Sequence of chain 1.B:
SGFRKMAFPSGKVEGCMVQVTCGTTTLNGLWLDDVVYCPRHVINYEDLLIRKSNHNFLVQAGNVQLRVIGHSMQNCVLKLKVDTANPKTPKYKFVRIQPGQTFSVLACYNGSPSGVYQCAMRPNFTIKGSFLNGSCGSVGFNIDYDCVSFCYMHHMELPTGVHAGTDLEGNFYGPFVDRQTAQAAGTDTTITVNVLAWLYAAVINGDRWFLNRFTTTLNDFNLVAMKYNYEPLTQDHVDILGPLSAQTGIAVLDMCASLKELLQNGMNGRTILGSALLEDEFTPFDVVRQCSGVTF

The protein below binds the small molecule below.
Small molecule (SMILES): NC(=O)c1ccc2cncc(NC(=O)Cc3cccc(Cl)c3)c2c1

Binding-site contacts:
Ligand atom CL contacts residue ASP187 of chain 1.A at 3.4 Å.
Ligand atom N1 contacts residue HIS163 of chain 1.A at 2.7 Å (h-bond).
Ligand atom C3 contacts residue LEU141 of chain 1.A at 3.6 Å (hydrophobic).
Ligand atom CL contacts residue HIS164 of chain 1.A at 3.9 Å.
Ligand atom C15 contacts residue HIS41 of chain 1.A at 3.7 Å.
Ligand atom O1 contacts residue MET165 of chain 1.A at 3.3 Å.
Ligand atom N1 contacts residue GLU166 of chain 1.A at 3.7 Å.
Ligand atom C14 contacts residue MET165 of chain 1.A at 3.7 Å (hydrophobic).
Ligand atom C contacts residue ASN142 of chain 1.A at 3.6 Å.
Ligand atom N contacts residue ASN142 of chain 1.A at 3.9 Å.
Ligand atom CL contacts residue MET165 of chain 1.A at 3.8 Å.
Ligand atom C2 contacts residue ASN142 of chain 1.A at 3.6 Å.
Ligand atom C15 contacts residue MET165 of chain 1.A at 3.7 Å (hydrophobic).
Ligand atom O1 contacts residue GLU166 of chain 1.A at 3.1 Å (salt-bridge).
Ligand atom C6 contacts residue CYS145 of chain 1.A at 3.9 Å (hydrophobic).
Ligand atom C5 contacts residue HIS163 of chain 1.A at 3.8 Å.
Ligand atom C3 contacts residue GLU166 of chain 1.A at 3.5 Å.
Ligand atom C1 contacts residue ASN142 of chain 1.A at 3.7 Å.
Ligand atom C16 contacts residue ASN142 of chain 1.A at 3.9 Å.
Ligand atom CL contacts residue MET49 of chain 1.A at 3.9 Å.
Ligand atom CL contacts residue HIS41 of chain 1.A at 3.5 Å.
Ligand atom C5 contacts residue GLU166 of chain 1.A at 3.5 Å.
Ligand atom C6 contacts residue HIS163 of chain 1.A at 3.4 Å.
Ligand atom N1 contacts residue SER144 of chain 1.A at 3.8 Å.
Ligand atom C12 contacts residue GLN189 of chain 1.A at 3.5 Å.
Ligand atom C11 contacts residue GLN189 of chain 1.A at 3.5 Å.
Ligand atom C17 contacts residue ASN142 of chain 1.A at 3.7 Å.
Ligand atom C15 contacts residue HIS164 of chain 1.A at 3.3 Å.
Ligand atom C3 contacts residue ASN142 of chain 1.A at 3.6 Å.
Ligand atom C4 contacts residue PHE140 of chain 1.A at 3.8 Å (hydrophobic).
Ligand atom C5 contacts residue LEU141 of chain 1.A at 3.8 Å (hydrophobic).
Ligand atom C14 contacts residue MET49 of chain 1.A at 3.6 Å (hydrophobic).
Ligand atom C5 contacts residue PHE140 of chain 1.A at 3.5 Å (hydrophobic).
Ligand atom C4 contacts residue GLU166 of chain 1.A at 3.8 Å.
Ligand atom C4 contacts residue ASN142 of chain 1.A at 3.8 Å.
Ligand atom O contacts residue ASN142 of chain 1.A at 3.8 Å.
Ligand atom C4 contacts residue LEU141 of chain 1.A at 3.6 Å (hydrophobic).
Ligand atom C13 contacts residue MET49 of chain 1.A at 3.4 Å (hydrophobic).
Ligand atom C3 contacts residue PHE140 of chain 1.A at 3.4 Å (hydrophobic).
Ligand atom C6 contacts residue GLU166 of chain 1.A at 3.7 Å.

Sequence of chain 1.A:
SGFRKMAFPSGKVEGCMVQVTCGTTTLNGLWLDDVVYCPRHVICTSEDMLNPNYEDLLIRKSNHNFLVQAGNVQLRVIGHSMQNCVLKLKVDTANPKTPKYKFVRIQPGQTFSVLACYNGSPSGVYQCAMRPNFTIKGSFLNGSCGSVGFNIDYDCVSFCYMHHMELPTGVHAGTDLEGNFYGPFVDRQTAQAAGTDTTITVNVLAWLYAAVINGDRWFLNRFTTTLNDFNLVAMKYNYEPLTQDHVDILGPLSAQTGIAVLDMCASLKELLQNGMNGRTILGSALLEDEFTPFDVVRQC